This protein binds this small molecule.
Small molecule (SMILES): CC(C)(C)OC(=O)N[C@@H](CS[C@H](Cc1ccccc1)C(=O)NCc1cccnc1)Cc1ccccc1

Binding-site contacts:
Ligand atom C33 contacts residue HEM1 of chain 1.B at 4.1 Å.
Ligand atom C17 contacts residue PHE221 of chain 1.A at 4.2 Å (hydrophobic).
Ligand atom C16 contacts residue PHE221 of chain 1.A at 3.4 Å (hydrophobic).
Ligand atom C35 contacts residue ARG85 of chain 1.A at 3.9 Å.
Ligand atom C10 contacts residue PHE88 of chain 1.A at 3.7 Å (hydrophobic).
Ligand atom C15 contacts residue PHE284 of chain 1.A at 4.0 Å (hydrophobic).
Ligand atom C20 contacts residue ILE281 of chain 1.A at 4.0 Å (hydrophobic).
Ligand atom C19 contacts residue PHE284 of chain 1.A at 3.7 Å (hydrophobic).
Ligand atom C18 contacts residue PHE284 of chain 1.A at 3.5 Å (hydrophobic).
Ligand atom O07 contacts residue PHE88 of chain 1.A at 3.9 Å.
Ligand atom C25 contacts residue ALA285 of chain 1.A at 3.6 Å (hydrophobic).
Ligand atom C12 contacts residue SER99 of chain 1.A at 4.2 Å.
Ligand atom C24 contacts residue ALA285 of chain 1.A at 3.7 Å (hydrophobic).
Ligand atom O21 contacts residue ILE281 of chain 1.A at 3.2 Å.
Ligand atom C14 contacts residue PHE221 of chain 1.A at 3.9 Å (hydrophobic).
Ligand atom N26 contacts residue HEM1 of chain 1.B at 2.3 Å.
Ligand atom C14 contacts residue PHE284 of chain 1.A at 4.0 Å (hydrophobic).
Ligand atom C23 contacts residue PHE284 of chain 1.A at 4.2 Å (hydrophobic).
Ligand atom C27 contacts residue THR289 of chain 1.A at 3.6 Å.
Ligand atom C16 contacts residue PHE284 of chain 1.A at 3.3 Å (hydrophobic).
Ligand atom C29 contacts residue PHE284 of chain 1.A at 4.0 Å (hydrophobic).
Ligand atom C34 contacts residue HEM1 of chain 1.B at 3.3 Å.
Ligand atom C15 contacts residue ILE281 of chain 1.A at 3.9 Å (hydrophobic).
Ligand atom O21 contacts residue SER99 of chain 1.A at 2.5 Å (h-bond).
Ligand atom C13 contacts residue ILE281 of chain 1.A at 3.9 Å (hydrophobic).
Ligand atom C34 contacts residue ARG85 of chain 1.A at 4.1 Å.
Ligand atom C23 contacts residue ALA285 of chain 1.A at 3.7 Å (hydrophobic).
Ligand atom C20 contacts residue SER99 of chain 1.A at 3.6 Å.
Ligand atom C15 contacts residue PHE221 of chain 1.A at 3.3 Å (hydrophobic).
Ligand atom C17 contacts residue PHE284 of chain 1.A at 3.2 Å (hydrophobic).
Ligand atom C29 contacts residue ALA285 of chain 1.A at 4.1 Å (hydrophobic).
Ligand atom C25 contacts residue HEM1 of chain 1.B at 3.0 Å.
Ligand atom S11 contacts residue PHE88 of chain 1.A at 4.1 Å.
Ligand atom S11 contacts residue SER99 of chain 1.A at 4.0 Å.
Ligand atom C27 contacts residue HEM1 of chain 1.B at 3.1 Å.
Ligand atom N22 contacts residue PHE284 of chain 1.A at 3.8 Å.
Ligand atom C03 contacts residue PHE200 of chain 1.A at 4.1 Å (hydrophobic).
Ligand atom C13 contacts residue PHE221 of chain 1.A at 4.2 Å (hydrophobic).
Ligand atom C28 contacts residue THR289 of chain 1.A at 3.5 Å.
Ligand atom C35 contacts residue HEM1 of chain 1.B at 3.8 Å.

Sequence of chain 1.A:
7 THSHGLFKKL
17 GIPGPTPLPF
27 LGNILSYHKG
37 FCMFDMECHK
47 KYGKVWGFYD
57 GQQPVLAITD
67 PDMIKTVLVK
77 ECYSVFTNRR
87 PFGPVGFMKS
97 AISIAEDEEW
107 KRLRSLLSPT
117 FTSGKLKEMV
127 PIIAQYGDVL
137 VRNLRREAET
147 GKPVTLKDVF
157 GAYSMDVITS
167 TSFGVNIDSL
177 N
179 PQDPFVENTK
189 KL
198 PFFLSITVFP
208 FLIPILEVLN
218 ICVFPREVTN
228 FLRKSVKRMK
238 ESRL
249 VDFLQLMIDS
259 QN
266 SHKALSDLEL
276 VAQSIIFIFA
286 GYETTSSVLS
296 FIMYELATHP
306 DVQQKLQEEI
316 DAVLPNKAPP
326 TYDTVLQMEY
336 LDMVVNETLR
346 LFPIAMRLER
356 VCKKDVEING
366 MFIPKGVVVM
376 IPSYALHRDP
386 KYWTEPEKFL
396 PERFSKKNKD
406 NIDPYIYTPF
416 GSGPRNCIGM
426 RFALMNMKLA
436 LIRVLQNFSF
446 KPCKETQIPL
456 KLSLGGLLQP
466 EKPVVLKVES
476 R